Sequence of chain 1.A:
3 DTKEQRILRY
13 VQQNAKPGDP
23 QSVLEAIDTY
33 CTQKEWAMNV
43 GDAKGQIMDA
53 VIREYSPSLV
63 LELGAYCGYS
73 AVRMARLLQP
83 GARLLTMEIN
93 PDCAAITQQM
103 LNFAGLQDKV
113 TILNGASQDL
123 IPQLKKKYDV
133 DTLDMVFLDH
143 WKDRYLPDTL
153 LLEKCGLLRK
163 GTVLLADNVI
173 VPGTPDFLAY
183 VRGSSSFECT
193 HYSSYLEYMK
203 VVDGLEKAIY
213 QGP

A small-molecule ligand and the protein it binds are described below.
Small molecule (SMILES): O=C(NC/C=C/[C@H]1O[C@@H](Sc2ccncc2)[C@H](O)[C@@H]1O)c1cc([N+](=O)[O-])cc(O)c1O

Binding-site contacts:
Ligand atom C17 contacts residue ASN170 of chain 1.A at 3.2 Å.
Ligand atom C18 contacts residue ASN170 of chain 1.A at 3.5 Å.
Ligand atom C28 contacts residue SER119 of chain 1.A at 3.5 Å.
Ligand atom C16 contacts residue ASN170 of chain 1.A at 3.2 Å.
Ligand atom C14 contacts residue MET40 of chain 1.A at 3.5 Å (hydrophobic).
Ligand atom C18 contacts residue GLU199 of chain 1.A at 3.2 Å.
Ligand atom O22 contacts residue ASN170 of chain 1.A at 2.9 Å (h-bond).
Ligand atom O22 contacts residue MG1 of chain 1.B at 2.1 Å.
Ligand atom C16 contacts residue LYS144 of chain 1.A at 3.6 Å.
Ligand atom N29 contacts residue SER119 of chain 1.A at 2.9 Å (h-bond).
Ligand atom O8 contacts residue GLU90 of chain 1.A at 2.6 Å (salt-bridge).
Ligand atom C17 contacts residue MG1 of chain 1.B at 3.0 Å.
Ligand atom C11 contacts residue ILE91 of chain 1.A at 3.5 Å (hydrophobic).
Ligand atom S7 contacts residue TRP143 of chain 1.A at 3.3 Å.
Ligand atom C10 contacts residue ASP141 of chain 1.A at 3.5 Å.
Ligand atom O4 contacts residue GLU90 of chain 1.A at 3.5 Å (salt-bridge).
Ligand atom O23 contacts residue GLU199 of chain 1.A at 2.4 Å (salt-bridge).
Ligand atom O22 contacts residue LYS144 of chain 1.A at 2.9 Å (salt-bridge).
Ligand atom O23 contacts residue MG1 of chain 1.B at 2.2 Å.
Ligand atom O23 contacts residue ASN170 of chain 1.A at 2.7 Å (h-bond).
Ligand atom N21 contacts residue PRO174 of chain 1.A at 3.6 Å.
Ligand atom N21 contacts residue TRP38 of chain 1.A at 3.5 Å.
Ligand atom C16 contacts residue MG1 of chain 1.B at 2.9 Å.
Ligand atom N13 contacts residue MET40 of chain 1.A at 3.4 Å (h-bond).
Ligand atom C27 contacts residue TRP143 of chain 1.A at 3.4 Å (hydrophobic).
Ligand atom O25 contacts residue TRP38 of chain 1.A at 3.5 Å.
Ligand atom O9 contacts residue ASN92 of chain 1.A at 3.6 Å.
Ligand atom C30 contacts residue MET89 of chain 1.A at 3.6 Å (hydrophobic).
Ligand atom O4 contacts residue HIS142 of chain 1.A at 3.7 Å.
Ligand atom C17 contacts residue GLU199 of chain 1.A at 3.1 Å.
Ligand atom O9 contacts residue GLU90 of chain 1.A at 2.7 Å (salt-bridge).
Ligand atom C3 contacts residue GLU90 of chain 1.A at 3.4 Å.
Ligand atom O22 contacts residue ASP141 of chain 1.A at 3.0 Å (salt-bridge).
Ligand atom O23 contacts residue ASP169 of chain 1.A at 3.2 Å (salt-bridge).
Ligand atom N13 contacts residue LYS144 of chain 1.A at 3.3 Å (salt-bridge).
Ligand atom C2 contacts residue GLU90 of chain 1.A at 3.5 Å.
Ligand atom O4 contacts residue GLY66 of chain 1.A at 3.3 Å.
Ligand atom C14 contacts residue LYS144 of chain 1.A at 3.5 Å.
Ligand atom O8 contacts residue TYR68 of chain 1.A at 3.2 Å (h-bond).
Ligand atom C12 contacts residue HIS142 of chain 1.A at 3.4 Å.